Sequence of chain 3.A:
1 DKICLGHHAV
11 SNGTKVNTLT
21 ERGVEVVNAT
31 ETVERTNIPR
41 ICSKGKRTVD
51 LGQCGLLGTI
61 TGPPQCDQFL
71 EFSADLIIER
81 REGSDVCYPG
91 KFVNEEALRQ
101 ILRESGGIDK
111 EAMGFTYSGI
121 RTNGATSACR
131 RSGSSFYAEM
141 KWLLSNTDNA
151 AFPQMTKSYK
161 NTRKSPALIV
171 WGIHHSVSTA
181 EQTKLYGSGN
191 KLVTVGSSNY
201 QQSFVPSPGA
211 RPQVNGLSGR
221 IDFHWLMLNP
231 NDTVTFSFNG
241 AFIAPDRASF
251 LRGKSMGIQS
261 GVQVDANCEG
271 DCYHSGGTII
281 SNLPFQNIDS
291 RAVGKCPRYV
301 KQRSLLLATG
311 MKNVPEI

A small-molecule ligand and the protein it binds are described below.
Small molecule (SMILES): CC(=O)N[C@@H]1[C@@H](O)[C@H](O[C@@H]2O[C@H](CO)[C@H](O)[C@H](O[C@]3(C(=O)O)C[C@H](O)[C@@H](NC(C)=O)[C@H]([C@H](O)[C@H](O)CO)O3)[C@H]2O)[C@@H](CO)O[C@H]1O

Binding-site contacts:
Ligand atom C10 contacts residue LEU185 of chain 3.A at 4.0 Å (hydrophobic).
Ligand atom C2 contacts residue GLN213 of chain 3.A at 4.0 Å.
Ligand atom C6 contacts residue ALA125 of chain 3.A at 4.1 Å (hydrophobic).
Ligand atom C11 contacts residue ALA125 of chain 3.A at 4.1 Å (hydrophobic).
Ligand atom O3 contacts residue GLY216 of chain 3.A at 3.6 Å (h-bond).
Ligand atom C6 contacts residue SER127 of chain 3.A at 4.2 Å.
Ligand atom O8 contacts residue TYR88 of chain 3.A at 3.2 Å (h-bond).
Ligand atom C1 contacts residue SER127 of chain 3.A at 3.7 Å.
Ligand atom O4 contacts residue ALA125 of chain 3.A at 3.9 Å.
Ligand atom C9 contacts residue SER176 of chain 3.A at 3.9 Å.
Ligand atom O1B contacts residue SER127 of chain 3.A at 3.9 Å.
Ligand atom O9 contacts residue VAL177 of chain 3.A at 3.6 Å.
Ligand atom O1B contacts residue LEU217 of chain 3.A at 3.9 Å.
Ligand atom C11 contacts residue LEU144 of chain 3.A at 3.9 Å (hydrophobic).
Ligand atom O1A contacts residue SER127 of chain 3.A at 2.7 Å (h-bond).
Ligand atom O6 contacts residue VAL177 of chain 3.A at 3.6 Å.
Ligand atom C10 contacts residue TRP142 of chain 3.A at 4.1 Å (hydrophobic).
Ligand atom O10 contacts residue LEU185 of chain 3.A at 3.1 Å.
Ligand atom C3 contacts residue LEU217 of chain 3.A at 4.2 Å (hydrophobic).
Ligand atom C9 contacts residue TYR88 of chain 3.A at 3.3 Å (hydrophobic).
Ligand atom C4 contacts residue SER127 of chain 3.A at 4.0 Å.
Ligand atom O1 contacts residue GLN213 of chain 3.A at 4.1 Å.
Ligand atom C10 contacts residue ALA125 of chain 3.A at 4.2 Å (hydrophobic).
Ligand atom C8 contacts residue TYR88 of chain 3.A at 3.9 Å (hydrophobic).
Ligand atom C11 contacts residue LEU185 of chain 3.A at 4.2 Å (hydrophobic).
Ligand atom C9 contacts residue HIS174 of chain 3.A at 3.8 Å.
Ligand atom C5 contacts residue LEU217 of chain 3.A at 3.7 Å (hydrophobic).
Ligand atom C4 contacts residue LEU217 of chain 3.A at 3.9 Å (hydrophobic).
Ligand atom O1A contacts residue THR126 of chain 3.A at 3.4 Å.
Ligand atom C7 contacts residue TRP142 of chain 3.A at 4.0 Å (hydrophobic).
Ligand atom C4 contacts residue ALA125 of chain 3.A at 3.5 Å (hydrophobic).
Ligand atom C11 contacts residue TRP142 of chain 3.A at 3.9 Å (hydrophobic).
Ligand atom O9 contacts residue TYR88 of chain 3.A at 3.8 Å.
Ligand atom C8 contacts residue GLN213 of chain 3.A at 3.5 Å.
Ligand atom O9 contacts residue SER176 of chain 3.A at 3.3 Å (h-bond).
Ligand atom C11 contacts residue GLY124 of chain 3.A at 4.1 Å.
Ligand atom O1B contacts residue THR126 of chain 3.A at 3.0 Å (h-bond).
Ligand atom N5 contacts residue ALA125 of chain 3.A at 3.3 Å (h-bond).
Ligand atom C1 contacts residue THR126 of chain 3.A at 3.6 Å.
Ligand atom C5 contacts residue ALA125 of chain 3.A at 3.9 Å (hydrophobic).